A protein and the small-molecule ligand that binds it are described below.
Small molecule (SMILES): O=C(CCCS)N1CCN(c2cccc(Cl)c2)CC1

Sequence of chain 1.D:
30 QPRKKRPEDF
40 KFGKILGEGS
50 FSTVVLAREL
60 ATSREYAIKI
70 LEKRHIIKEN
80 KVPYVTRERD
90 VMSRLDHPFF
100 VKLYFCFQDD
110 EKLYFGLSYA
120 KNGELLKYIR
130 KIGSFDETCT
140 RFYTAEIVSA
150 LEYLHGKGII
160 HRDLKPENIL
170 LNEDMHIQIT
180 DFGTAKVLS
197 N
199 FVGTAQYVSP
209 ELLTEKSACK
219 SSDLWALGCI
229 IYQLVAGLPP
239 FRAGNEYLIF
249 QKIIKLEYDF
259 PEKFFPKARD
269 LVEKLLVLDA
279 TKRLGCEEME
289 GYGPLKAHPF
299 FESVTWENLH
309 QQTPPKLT

Binding-site contacts:
Ligand atom SD contacts residue LEU112 of chain 1.D at 3.6 Å.
Ligand atom C27 contacts residue LYS72 of chain 1.D at 3.5 Å.
Ligand atom C15 contacts residue GLN107 of chain 1.D at 4.2 Å.
Ligand atom C29 contacts residue LYS72 of chain 1.D at 4.1 Å.
Ligand atom C24 contacts residue GLN107 of chain 1.D at 4.0 Å.
Ligand atom C15 contacts residue LEU112 of chain 1.D at 3.9 Å (hydrophobic).
Ligand atom C25 contacts residue LYS72 of chain 1.D at 4.4 Å.
Ligand atom C15 contacts residue ARG88 of chain 1.D at 4.3 Å.
Ligand atom C28 contacts residue ILE76 of chain 1.D at 3.9 Å (hydrophobic).
Ligand atom C1 contacts residue GLN107 of chain 1.D at 4.2 Å.
Ligand atom CL99 contacts residue VAL84 of chain 1.D at 4.0 Å.
Ligand atom C16 contacts residue ARG88 of chain 1.D at 4.2 Å.
Ligand atom C1 contacts residue CYS105 of chain 1.D at 3.1 Å (hydrophobic).
Ligand atom C28 contacts residue LYS72 of chain 1.D at 3.4 Å.
Ligand atom O18 contacts residue ARG88 of chain 1.D at 2.9 Å (salt-bridge).
Ligand atom C15 contacts residue CYS105 of chain 1.D at 3.5 Å (hydrophobic).
Ligand atom C20 contacts residue THR85 of chain 1.D at 4.2 Å.
Ligand atom CL99 contacts residue LYS72 of chain 1.D at 4.2 Å.
Ligand atom SD contacts residue LYS33 of chain 1.D at 3.9 Å.
Ligand atom C30 contacts residue VAL84 of chain 1.D at 4.4 Å (hydrophobic).
Ligand atom C21 contacts residue LEU112 of chain 1.D at 4.2 Å (hydrophobic).
Ligand atom C1 contacts residue LEU112 of chain 1.D at 4.5 Å (hydrophobic).
Ligand atom C21 contacts residue VAL84 of chain 1.D at 4.3 Å (hydrophobic).
Ligand atom C1 contacts residue LYS33 of chain 1.D at 3.8 Å.
Ligand atom C29 contacts residue VAL81 of chain 1.D at 4.2 Å (hydrophobic).
Ligand atom CL99 contacts residue ILE75 of chain 1.D at 3.1 Å.
Ligand atom N22 contacts residue LEU112 of chain 1.D at 4.4 Å.
Ligand atom SD contacts residue PHE106 of chain 1.D at 3.3 Å (h-bond).
Ligand atom C30 contacts residue LEU112 of chain 1.D at 4.1 Å (hydrophobic).
Ligand atom SD contacts residue CYS105 of chain 1.D at 2.0 Å (h-bond).
Ligand atom C17 contacts residue ARG88 of chain 1.D at 4.0 Å.
Ligand atom CL99 contacts residue VAL81 of chain 1.D at 3.7 Å.
Ligand atom C25 contacts residue LEU112 of chain 1.D at 4.5 Å (hydrophobic).
Ligand atom C26 contacts residue LYS72 of chain 1.D at 3.7 Å.
Ligand atom C23 contacts residue GLN107 of chain 1.D at 4.1 Å.
Ligand atom C27 contacts residue ILE76 of chain 1.D at 4.2 Å (hydrophobic).
Ligand atom SD contacts residue GLN107 of chain 1.D at 4.4 Å.